Binding-site contacts:
Ligand atom N3 contacts residue ASN52 of chain 1.A at 1.6 Å (h-bond).
Ligand atom O3 contacts residue ASP48 of chain 1.A at 3.8 Å.
Ligand atom P2 contacts residue CA1 of chain 1.C at 3.8 Å.
Ligand atom O2P contacts residue GLY29 of chain 1.A at 3.1 Å (h-bond).
Ligand atom O3P contacts residue GLY31 of chain 1.A at 3.5 Å (h-bond).
Ligand atom C22 contacts residue GLY29 of chain 1.A at 3.7 Å.
Ligand atom C3 contacts residue TYR51 of chain 1.A at 3.9 Å (hydrophobic).
Ligand atom O3P contacts residue TYR63 of chain 1.A at 2.3 Å (h-bond).
Ligand atom C16 contacts residue LEU2 of chain 1.A at 3.5 Å (hydrophobic).
Ligand atom C28 contacts residue LEU2 of chain 1.A at 3.2 Å (hydrophobic).
Ligand atom C32 contacts residue ASN52 of chain 1.A at 3.0 Å.
Ligand atom O1P contacts residue ASP48 of chain 1.A at 3.6 Å (salt-bridge).
Ligand atom C17 contacts residue LEU2 of chain 1.A at 3.1 Å (hydrophobic).
Ligand atom O2P contacts residue ASP48 of chain 1.A at 3.1 Å (salt-bridge).
Ligand atom C14 contacts residue LEU2 of chain 1.A at 3.8 Å (hydrophobic).
Ligand atom C3 contacts residue ASP48 of chain 1.A at 3.1 Å.
Ligand atom O3 contacts residue TYR63 of chain 1.A at 3.3 Å (h-bond).
Ligand atom O2 contacts residue HIS47 of chain 1.A at 3.1 Å (h-bond).
Ligand atom O1P contacts residue CYS44 of chain 1.A at 3.7 Å.
Ligand atom O3 contacts residue TYR51 of chain 1.A at 3.7 Å.
Ligand atom O2P contacts residue CA1 of chain 1.C at 2.4 Å.
Ligand atom P3 contacts residue ASP48 of chain 1.A at 3.8 Å.
Ligand atom C28 contacts residue LYS6 of chain 1.A at 3.8 Å.
Ligand atom P3 contacts residue CA1 of chain 1.C at 3.8 Å.
Ligand atom O2P contacts residue CYS28 of chain 1.A at 3.7 Å.
Ligand atom P2 contacts residue HIS47 of chain 1.A at 3.5 Å.
Ligand atom O4P contacts residue ARG30 of chain 1.A at 3.7 Å.
Ligand atom O4P contacts residue CA1 of chain 1.C at 2.5 Å.
Ligand atom C15 contacts residue LEU2 of chain 1.A at 3.3 Å (hydrophobic).
Ligand atom P2 contacts residue ASP48 of chain 1.A at 3.8 Å.
Ligand atom C24 contacts residue PHE21 of chain 1.A at 3.3 Å (hydrophobic).
Ligand atom O4P contacts residue GLY29 of chain 1.A at 3.0 Å (h-bond).
Ligand atom O4P contacts residue ASP48 of chain 1.A at 3.2 Å (salt-bridge).
Ligand atom O2P contacts residue TYR27 of chain 1.A at 3.1 Å (h-bond).
Ligand atom C16 contacts residue TRP18 of chain 1.A at 3.6 Å (hydrophobic).
Ligand atom O4P contacts residue GLY31 of chain 1.A at 2.8 Å (h-bond).
Ligand atom O5P contacts residue ASP48 of chain 1.A at 3.5 Å (salt-bridge).
Ligand atom P3 contacts residue GLY31 of chain 1.A at 3.6 Å.
Ligand atom O1P contacts residue HIS47 of chain 1.A at 2.6 Å (h-bond).
Ligand atom P3 contacts residue TYR63 of chain 1.A at 3.3 Å.

This small molecule binds to this protein.
Small molecule (SMILES): CCCCCCCCOCC(CO[P](=O)(O)OCCN)O[P](=O)(O)CCCCCCC

Sequence of chain 1.A:
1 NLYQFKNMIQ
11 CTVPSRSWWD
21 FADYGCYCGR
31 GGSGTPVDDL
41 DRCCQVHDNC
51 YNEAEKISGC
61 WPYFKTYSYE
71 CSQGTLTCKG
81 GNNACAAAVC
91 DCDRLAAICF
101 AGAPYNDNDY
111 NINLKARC